This small molecule binds to this protein.
Small molecule (SMILES): CC(=O)N[C@H]1[C@H](O[C@H]2[C@H](O)[C@@H](NC(C)=O)CO[C@@H]2CO)O[C@H](CO)[C@@H](O[C@H]2O[C@H](CO[C@H]3O[C@H](CO)[C@@H](O)[C@H](O)[C@@H]3O)[C@@H](O)[C@H](O[C@@H]3O[C@H](CO)[C@@H](O)[C@H](O)[C@@H]3O)[C@@H]2O)[C@@H]1O

Sequence of chain 1.A:
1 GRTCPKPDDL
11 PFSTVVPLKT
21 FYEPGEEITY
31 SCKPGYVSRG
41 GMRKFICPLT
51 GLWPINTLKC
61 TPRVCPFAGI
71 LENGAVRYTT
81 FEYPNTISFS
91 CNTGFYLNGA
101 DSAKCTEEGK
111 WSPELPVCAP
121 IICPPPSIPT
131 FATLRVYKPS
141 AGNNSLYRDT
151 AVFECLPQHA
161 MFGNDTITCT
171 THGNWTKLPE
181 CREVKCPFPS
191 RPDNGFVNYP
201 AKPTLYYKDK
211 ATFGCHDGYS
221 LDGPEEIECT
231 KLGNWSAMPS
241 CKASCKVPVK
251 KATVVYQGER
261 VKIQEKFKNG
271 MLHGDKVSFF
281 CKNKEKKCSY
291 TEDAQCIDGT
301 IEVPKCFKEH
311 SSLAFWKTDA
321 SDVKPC

Binding-site contacts:
Ligand atom C6 contacts residue ASN234 of chain 1.A at 3.8 Å.
Ligand atom O7 contacts residue TRP235 of chain 1.A at 4.0 Å.
Ligand atom C2 contacts residue ASN234 of chain 1.A at 2.4 Å.
Ligand atom C1 contacts residue ASN234 of chain 1.A at 1.4 Å.
Ligand atom O5 contacts residue ASN234 of chain 1.A at 2.2 Å (h-bond).
Ligand atom C5 contacts residue ASN234 of chain 1.A at 3.4 Å.
Ligand atom C8 contacts residue SER236 of chain 1.A at 3.3 Å.
Ligand atom O6 contacts residue ASN234 of chain 1.A at 4.3 Å.
Ligand atom C7 contacts residue ASN234 of chain 1.A at 3.5 Å.
Ligand atom C8 contacts residue TRP235 of chain 1.A at 3.6 Å (hydrophobic).
Ligand atom N2 contacts residue ASN234 of chain 1.A at 3.1 Å (h-bond).
Ligand atom C7 contacts residue TRP235 of chain 1.A at 4.0 Å (hydrophobic).
Ligand atom C3 contacts residue ASN234 of chain 1.A at 3.6 Å.
Ligand atom C5 contacts residue LEU232 of chain 1.A at 4.5 Å (hydrophobic).
Ligand atom O5 contacts residue LEU232 of chain 1.A at 4.0 Å.
Ligand atom C4 contacts residue ASN234 of chain 1.A at 4.0 Å.
Ligand atom O7 contacts residue ASN234 of chain 1.A at 3.3 Å (h-bond).